Binding-site contacts:
Ligand atom O2 contacts residue TRP131 of chain 1.B at 2.6 Å (h-bond).
Ligand atom C1 contacts residue ARG149 of chain 1.B at 4.2 Å.
Ligand atom C4 contacts residue TRP131 of chain 1.B at 4.2 Å (hydrophobic).
Ligand atom C3 contacts residue GLU130 of chain 1.B at 3.4 Å.
Ligand atom C5 contacts residue TRP131 of chain 1.B at 3.7 Å (hydrophobic).
Ligand atom O3 contacts residue GLU130 of chain 1.B at 3.5 Å (salt-bridge).
Ligand atom O5 contacts residue TRP131 of chain 1.B at 2.4 Å.
Ligand atom C1 contacts residue TRP131 of chain 1.B at 1.5 Å (hydrophobic).
Ligand atom O2 contacts residue GLU130 of chain 1.B at 2.8 Å (salt-bridge).
Ligand atom O4 contacts residue TRP131 of chain 1.B at 4.5 Å.
Ligand atom C2 contacts residue TRP131 of chain 1.B at 2.5 Å (hydrophobic).
Ligand atom O6 contacts residue ARG149 of chain 1.B at 4.2 Å.
Ligand atom C6 contacts residue TRP131 of chain 1.B at 4.5 Å (hydrophobic).
Ligand atom O2 contacts residue ARG151 of chain 1.B at 4.4 Å.
Ligand atom C3 contacts residue TRP131 of chain 1.B at 3.8 Å (hydrophobic).
Ligand atom O5 contacts residue ARG149 of chain 1.B at 4.0 Å.
Ligand atom C2 contacts residue GLU130 of chain 1.B at 3.6 Å.

Sequence of chain 1.B:
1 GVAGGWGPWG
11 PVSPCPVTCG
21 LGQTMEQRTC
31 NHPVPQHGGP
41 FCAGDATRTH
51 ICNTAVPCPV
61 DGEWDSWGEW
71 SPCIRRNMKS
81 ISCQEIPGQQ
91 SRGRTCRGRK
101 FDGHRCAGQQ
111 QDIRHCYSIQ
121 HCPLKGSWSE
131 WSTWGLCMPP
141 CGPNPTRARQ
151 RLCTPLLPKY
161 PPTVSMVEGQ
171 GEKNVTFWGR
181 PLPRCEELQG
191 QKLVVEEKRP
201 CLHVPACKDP

This protein binds this small molecule.
Small molecule (SMILES): OC[C@H]1O[C@H](O)[C@@H](O)[C@@H](O)[C@@H]1O